Binding-site contacts:
Ligand atom C04 contacts residue GLY103 of chain 2.A at 4.1 Å.
Ligand atom C12 contacts residue PHE18 of chain 2.A at 3.6 Å (hydrophobic).
Ligand atom O08 contacts residue GLY103 of chain 2.A at 4.4 Å.
Ligand atom C02 contacts residue ASN85 of chain 2.A at 4.4 Å.
Ligand atom N01 contacts residue GLY103 of chain 2.A at 2.8 Å (h-bond).
Ligand atom C10 contacts residue PHE18 of chain 2.A at 3.7 Å (hydrophobic).
Ligand atom C03 contacts residue ASN85 of chain 2.A at 3.2 Å.
Ligand atom C02 contacts residue GLY103 of chain 2.A at 3.7 Å.
Ligand atom O09 contacts residue VAL104 of chain 2.A at 4.1 Å.
Ligand atom C14 contacts residue GLY20 of chain 2.A at 4.2 Å.
Ligand atom C15 contacts residue PHE18 of chain 2.A at 3.8 Å (hydrophobic).
Ligand atom C13 contacts residue ASP19 of chain 2.A at 3.7 Å.
Ligand atom O08 contacts residue PHE18 of chain 2.A at 4.4 Å.
Ligand atom C13 contacts residue PHE18 of chain 2.A at 4.0 Å (hydrophobic).
Ligand atom N05 contacts residue GLY103 of chain 2.A at 3.5 Å (h-bond).
Ligand atom C13 contacts residue GLY20 of chain 2.A at 3.5 Å.
Ligand atom C12 contacts residue GLY20 of chain 2.A at 3.7 Å.
Ligand atom C14 contacts residue ASP19 of chain 2.A at 4.3 Å.
Ligand atom N05 contacts residue ASN85 of chain 2.A at 4.3 Å.
Ligand atom C06 contacts residue GLY103 of chain 2.A at 3.5 Å.
Ligand atom S07 contacts residue LYS63 of chain 2.A at 4.0 Å.
Ligand atom C03 contacts residue GLY103 of chain 2.A at 4.4 Å.
Ligand atom O08 contacts residue VAL104 of chain 2.A at 3.5 Å (h-bond).
Ligand atom C11 contacts residue PHE18 of chain 2.A at 3.5 Å (hydrophobic).
Ligand atom O08 contacts residue LYS63 of chain 2.A at 3.4 Å (salt-bridge).
Ligand atom O09 contacts residue LYS63 of chain 2.A at 3.2 Å.
Ligand atom C14 contacts residue PHE18 of chain 2.A at 3.9 Å (hydrophobic).
Ligand atom N01 contacts residue ASN85 of chain 2.A at 3.0 Å (h-bond).
Ligand atom C04 contacts residue ASN85 of chain 2.A at 3.1 Å.

Sequence of chain 2.A:
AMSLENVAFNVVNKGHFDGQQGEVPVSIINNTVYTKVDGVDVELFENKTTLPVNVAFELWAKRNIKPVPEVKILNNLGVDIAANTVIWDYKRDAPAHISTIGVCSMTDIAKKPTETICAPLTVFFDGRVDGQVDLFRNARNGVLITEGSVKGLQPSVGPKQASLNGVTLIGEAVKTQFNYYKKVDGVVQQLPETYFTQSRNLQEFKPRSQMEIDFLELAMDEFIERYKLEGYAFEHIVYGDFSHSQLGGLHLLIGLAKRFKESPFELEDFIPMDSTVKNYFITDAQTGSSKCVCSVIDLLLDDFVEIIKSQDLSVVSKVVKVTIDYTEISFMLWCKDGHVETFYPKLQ

This small molecule binds to this protein.
Small molecule (SMILES): N[C@H]1CCN(S(=O)(=O)c2ccccc2)C1